Sequence of chain 1.B:
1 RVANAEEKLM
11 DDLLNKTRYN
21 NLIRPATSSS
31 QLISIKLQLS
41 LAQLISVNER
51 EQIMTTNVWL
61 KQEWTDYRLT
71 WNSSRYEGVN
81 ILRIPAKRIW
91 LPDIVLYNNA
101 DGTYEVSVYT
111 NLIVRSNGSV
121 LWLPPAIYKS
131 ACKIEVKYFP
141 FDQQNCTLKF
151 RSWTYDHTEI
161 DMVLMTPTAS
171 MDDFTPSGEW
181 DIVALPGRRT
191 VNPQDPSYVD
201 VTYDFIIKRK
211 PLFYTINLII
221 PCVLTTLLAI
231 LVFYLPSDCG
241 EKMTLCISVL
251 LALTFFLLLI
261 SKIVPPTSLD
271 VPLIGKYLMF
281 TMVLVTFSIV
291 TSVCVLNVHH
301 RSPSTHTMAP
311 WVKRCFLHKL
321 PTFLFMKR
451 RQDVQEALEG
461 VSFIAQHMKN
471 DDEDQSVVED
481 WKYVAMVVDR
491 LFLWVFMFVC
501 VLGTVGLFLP

The protein below binds the small molecule below.
Small molecule (SMILES): CC(=O)N[C@H]1[C@H](O[C@H]2[C@H](O)[C@@H](NC(C)=O)CO[C@@H]2CO)O[C@H](CO)[C@@H](O[C@@H]2O[C@H](CO[C@H]3O[C@H](CO)[C@@H](O)[C@H](O)[C@@H]3O)[C@@H](O)[C@H](O[C@H]3O[C@H](CO)[C@@H](O)[C@H](O)[C@@H]3O)[C@@H]2O)[C@@H]1O

Binding-site contacts:
Ligand atom O7 contacts residue ASN145 of chain 1.B at 4.2 Å.
Ligand atom O5 contacts residue ASP204 of chain 1.B at 4.5 Å.
Ligand atom O4 contacts residue ARG188 of chain 1.B at 3.0 Å (salt-bridge).
Ligand atom C2 contacts residue ASN145 of chain 1.B at 2.5 Å.
Ligand atom C5 contacts residue ASN145 of chain 1.B at 3.6 Å.
Ligand atom C4 contacts residue ASN145 of chain 1.B at 4.2 Å.
Ligand atom C7 contacts residue ASN145 of chain 1.B at 3.8 Å.
Ligand atom N2 contacts residue ARG188 of chain 1.B at 4.2 Å.
Ligand atom C4 contacts residue ARG188 of chain 1.B at 4.1 Å.
Ligand atom C7 contacts residue ARG188 of chain 1.B at 4.2 Å.
Ligand atom C1 contacts residue ARG188 of chain 1.B at 3.9 Å.
Ligand atom C3 contacts residue ARG188 of chain 1.B at 4.3 Å.
Ligand atom C2 contacts residue ASP204 of chain 1.B at 4.1 Å.
Ligand atom C2 contacts residue ARG188 of chain 1.B at 3.9 Å.
Ligand atom C6 contacts residue ARG188 of chain 1.B at 4.3 Å.
Ligand atom N2 contacts residue ASP204 of chain 1.B at 3.9 Å.
Ligand atom C4 contacts residue ASP204 of chain 1.B at 4.5 Å.
Ligand atom C5 contacts residue ASP204 of chain 1.B at 4.2 Å.
Ligand atom C8 contacts residue ILE206 of chain 1.B at 3.9 Å (hydrophobic).
Ligand atom C1 contacts residue ASN145 of chain 1.B at 1.4 Å.
Ligand atom O5 contacts residue ASN145 of chain 1.B at 2.3 Å (h-bond).
Ligand atom O7 contacts residue ARG188 of chain 1.B at 3.9 Å.
Ligand atom C1 contacts residue ASP204 of chain 1.B at 4.1 Å.
Ligand atom C3 contacts residue ASP204 of chain 1.B at 3.5 Å.
Ligand atom O5 contacts residue ARG188 of chain 1.B at 4.2 Å.
Ligand atom O3 contacts residue ASP204 of chain 1.B at 4.2 Å.
Ligand atom C5 contacts residue ARG188 of chain 1.B at 4.1 Å.
Ligand atom N2 contacts residue ASN145 of chain 1.B at 3.0 Å (h-bond).
Ligand atom C3 contacts residue ASN145 of chain 1.B at 3.8 Å.